Sequence of chain 5.A:
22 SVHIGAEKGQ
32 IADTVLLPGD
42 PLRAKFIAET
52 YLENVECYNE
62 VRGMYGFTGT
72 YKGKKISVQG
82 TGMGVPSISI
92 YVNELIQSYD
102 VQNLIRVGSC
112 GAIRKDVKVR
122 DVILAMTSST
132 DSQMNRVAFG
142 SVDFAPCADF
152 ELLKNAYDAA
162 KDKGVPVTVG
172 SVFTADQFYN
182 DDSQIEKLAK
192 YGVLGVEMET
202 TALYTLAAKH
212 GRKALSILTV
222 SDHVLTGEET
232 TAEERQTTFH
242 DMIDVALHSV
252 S

The protein below binds the small molecule below.
Small molecule (SMILES): O=c1[nH]cnc2nc[nH]c12

Binding-site contacts:
Ligand atom N3 contacts residue GLU198 of chain 5.A at 3.7 Å.
Ligand atom C8 contacts residue PHE179 of chain 5.A at 4.2 Å (hydrophobic).
Ligand atom C2 contacts residue PHE179 of chain 5.A at 3.7 Å (hydrophobic).
Ligand atom C4 contacts residue PHE179 of chain 5.A at 3.7 Å (hydrophobic).
Ligand atom C8 contacts residue VAL197 of chain 5.A at 4.0 Å (hydrophobic).
Ligand atom C6 contacts residue VAL197 of chain 5.A at 3.9 Å (hydrophobic).
Ligand atom C4 contacts residue GLY112 of chain 5.A at 4.4 Å.
Ligand atom C2 contacts residue ALA176 of chain 5.A at 4.3 Å (hydrophobic).
Ligand atom C4 contacts residue GOL1 of chain 5.I at 3.2 Å.
Ligand atom N9 contacts residue PHE179 of chain 5.A at 4.2 Å.
Ligand atom N3 contacts residue GOL1 of chain 5.I at 3.4 Å (h-bond).
Ligand atom C2 contacts residue VAL197 of chain 5.A at 3.6 Å (hydrophobic).
Ligand atom N1 contacts residue PHE179 of chain 5.A at 3.6 Å.
Ligand atom O6 contacts residue PHE179 of chain 5.A at 3.9 Å.
Ligand atom O6 contacts residue VAL225 of chain 5.A at 4.3 Å.
Ligand atom N7 contacts residue VAL225 of chain 5.A at 4.3 Å.
Ligand atom C4 contacts residue VAL197 of chain 5.A at 3.4 Å (hydrophobic).
Ligand atom N3 contacts residue VAL197 of chain 5.A at 3.6 Å (h-bond).
Ligand atom C8 contacts residue GLY112 of chain 5.A at 3.3 Å.
Ligand atom N9 contacts residue GOL1 of chain 5.I at 2.4 Å (h-bond).
Ligand atom C8 contacts residue SER222 of chain 5.A at 4.1 Å.
Ligand atom C8 contacts residue CYS111 of chain 5.A at 3.9 Å (hydrophobic).
Ligand atom O6 contacts residue VAL197 of chain 5.A at 3.9 Å.
Ligand atom C8 contacts residue GOL1 of chain 5.I at 3.5 Å.
Ligand atom C2 contacts residue GLU198 of chain 5.A at 4.2 Å.
Ligand atom N3 contacts residue PHE179 of chain 5.A at 3.9 Å.
Ligand atom N7 contacts residue GLY112 of chain 5.A at 3.9 Å.
Ligand atom C4 contacts residue GLU198 of chain 5.A at 4.3 Å.
Ligand atom C2 contacts residue MET199 of chain 5.A at 3.4 Å (hydrophobic).
Ligand atom N1 contacts residue VAL197 of chain 5.A at 3.6 Å.
Ligand atom C6 contacts residue PHE179 of chain 5.A at 3.7 Å (hydrophobic).
Ligand atom N7 contacts residue ASP223 of chain 5.A at 4.4 Å.
Ligand atom N7 contacts residue VAL197 of chain 5.A at 4.2 Å.
Ligand atom N9 contacts residue GLY112 of chain 5.A at 3.7 Å.
Ligand atom N3 contacts residue MET199 of chain 5.A at 3.6 Å.
Ligand atom N7 contacts residue PHE179 of chain 5.A at 3.9 Å.
Ligand atom C5 contacts residue VAL197 of chain 5.A at 3.9 Å (hydrophobic).
Ligand atom C5 contacts residue PHE179 of chain 5.A at 3.5 Å (hydrophobic).
Ligand atom N9 contacts residue VAL197 of chain 5.A at 3.4 Å (h-bond).
Ligand atom N9 contacts residue CYS111 of chain 5.A at 4.1 Å.